The small molecule below binds the protein below.
Small molecule (SMILES): CCn1cnc2c(N)ncnc21

Sequence of chain 1.A:
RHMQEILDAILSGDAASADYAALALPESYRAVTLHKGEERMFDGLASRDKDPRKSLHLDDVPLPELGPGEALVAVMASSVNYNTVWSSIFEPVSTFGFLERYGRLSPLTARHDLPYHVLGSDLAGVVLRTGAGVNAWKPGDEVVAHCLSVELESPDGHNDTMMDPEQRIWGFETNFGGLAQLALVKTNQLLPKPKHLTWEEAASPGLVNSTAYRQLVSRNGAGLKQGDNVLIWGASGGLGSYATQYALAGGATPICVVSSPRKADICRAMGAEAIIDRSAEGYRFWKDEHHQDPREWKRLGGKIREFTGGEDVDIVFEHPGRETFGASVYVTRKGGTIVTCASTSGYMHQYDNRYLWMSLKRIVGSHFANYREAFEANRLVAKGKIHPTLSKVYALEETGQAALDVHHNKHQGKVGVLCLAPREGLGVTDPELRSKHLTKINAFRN

Binding-site contacts:
Ligand atom N7 contacts residue TYR332 of chain 1.A at 3.5 Å (h-bond).
Ligand atom N7 contacts residue ARG307 of chain 1.A at 3.5 Å (salt-bridge).
Ligand atom C8 contacts residue TYR332 of chain 1.A at 3.4 Å (hydrophobic).
Ligand atom C4 contacts residue LYS300 of chain 1.A at 4.1 Å.
Ligand atom C4 contacts residue ARG307 of chain 1.A at 3.7 Å.
Ligand atom C6 contacts residue TYR332 of chain 1.A at 3.7 Å (hydrophobic).
Ligand atom C8 contacts residue ARG307 of chain 1.A at 3.9 Å.
Ligand atom N1 contacts residue TYR332 of chain 1.A at 4.2 Å.
Ligand atom N9 contacts residue ARG307 of chain 1.A at 4.1 Å.
Ligand atom N6 contacts residue ARG307 of chain 1.A at 4.2 Å.
Ligand atom C6 contacts residue ASP314 of chain 1.A at 4.1 Å.
Ligand atom N6 contacts residue ASP314 of chain 1.A at 3.5 Å (salt-bridge).
Ligand atom N1 contacts residue GLY303 of chain 1.A at 3.3 Å.
Ligand atom C4 contacts residue TYR332 of chain 1.A at 3.4 Å (hydrophobic).
Ligand atom N3 contacts residue TYR332 of chain 1.A at 4.0 Å.
Ligand atom C6 contacts residue ARG307 of chain 1.A at 3.7 Å.
Ligand atom N6 contacts residue GLY303 of chain 1.A at 3.8 Å.
Ligand atom C6 contacts residue GLY303 of chain 1.A at 4.0 Å.
Ligand atom N1 contacts residue LYS300 of chain 1.A at 4.0 Å.
Ligand atom C2 contacts residue GLY303 of chain 1.A at 3.8 Å.
Ligand atom N6 contacts residue VAL333 of chain 1.A at 3.8 Å.
Ligand atom N6 contacts residue TYR332 of chain 1.A at 3.8 Å.
Ligand atom N3 contacts residue ARG307 of chain 1.A at 3.6 Å.
Ligand atom C9M contacts residue TYR332 of chain 1.A at 4.0 Å (hydrophobic).
Ligand atom N1 contacts residue GLY304 of chain 1.A at 3.6 Å (h-bond).
Ligand atom C5 contacts residue TYR332 of chain 1.A at 3.5 Å (hydrophobic).
Ligand atom C2 contacts residue LYS300 of chain 1.A at 3.7 Å.
Ligand atom N9 contacts residue TYR332 of chain 1.A at 3.4 Å (h-bond).
Ligand atom C2 contacts residue ARG307 of chain 1.A at 3.9 Å.
Ligand atom C2 contacts residue GLY304 of chain 1.A at 3.7 Å.
Ligand atom N1 contacts residue ARG307 of chain 1.A at 3.9 Å.
Ligand atom N9 contacts residue LYS300 of chain 1.A at 4.3 Å.
Ligand atom C5 contacts residue ARG307 of chain 1.A at 3.4 Å.
Ligand atom C9M contacts residue LYS300 of chain 1.A at 3.6 Å.
Ligand atom N3 contacts residue LYS300 of chain 1.A at 3.3 Å (salt-bridge).